Sequence of chain 1.A:
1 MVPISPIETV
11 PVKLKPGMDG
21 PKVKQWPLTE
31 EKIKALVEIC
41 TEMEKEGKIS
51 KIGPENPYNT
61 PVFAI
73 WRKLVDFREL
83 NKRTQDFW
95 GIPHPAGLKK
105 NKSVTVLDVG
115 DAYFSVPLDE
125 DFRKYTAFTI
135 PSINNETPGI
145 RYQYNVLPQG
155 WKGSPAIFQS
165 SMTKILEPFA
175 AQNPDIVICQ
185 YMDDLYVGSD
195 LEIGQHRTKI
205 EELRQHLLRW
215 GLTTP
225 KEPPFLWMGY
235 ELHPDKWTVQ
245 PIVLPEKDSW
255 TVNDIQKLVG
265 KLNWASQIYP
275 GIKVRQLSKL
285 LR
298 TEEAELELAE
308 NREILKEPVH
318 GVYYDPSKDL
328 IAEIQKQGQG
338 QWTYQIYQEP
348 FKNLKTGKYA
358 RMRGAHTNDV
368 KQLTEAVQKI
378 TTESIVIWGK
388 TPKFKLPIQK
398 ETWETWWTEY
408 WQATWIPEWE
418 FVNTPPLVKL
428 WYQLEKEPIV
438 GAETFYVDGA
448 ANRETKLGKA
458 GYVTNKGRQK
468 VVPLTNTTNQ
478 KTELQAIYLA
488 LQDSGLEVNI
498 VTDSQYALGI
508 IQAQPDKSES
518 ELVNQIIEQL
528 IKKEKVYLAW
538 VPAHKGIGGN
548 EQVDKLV

Binding-site contacts:
Ligand atom C8 contacts residue CYS183 of chain 1.A at 3.7 Å (hydrophobic).
Ligand atom C12 contacts residue LYS103 of chain 1.A at 2.9 Å.
Ligand atom C2 contacts residue VAL110 of chain 1.A at 3.4 Å (hydrophobic).
Ligand atom C contacts residue TYR190 of chain 1.A at 3.5 Å (hydrophobic).
Ligand atom C12 contacts residue LEU102 of chain 1.A at 3.5 Å (hydrophobic).
Ligand atom C13 contacts residue LEU102 of chain 1.A at 3.6 Å (hydrophobic).
Ligand atom C20 contacts residue TYR190 of chain 1.A at 3.5 Å (hydrophobic).
Ligand atom C7 contacts residue TYR190 of chain 1.A at 3.0 Å (hydrophobic).
Ligand atom C4 contacts residue TYR190 of chain 1.A at 3.6 Å (hydrophobic).
Ligand atom C9 contacts residue LYS103 of chain 1.A at 3.5 Å.
Ligand atom O2 contacts residue PRO238 of chain 1.A at 3.5 Å.
Ligand atom O1 contacts residue VAL108 of chain 1.A at 3.7 Å.
Ligand atom C14 contacts residue TYR320 of chain 1.A at 3.2 Å (hydrophobic).
Ligand atom C19 contacts residue LEU102 of chain 1.A at 3.6 Å (hydrophobic).
Ligand atom C15 contacts residue TYR320 of chain 1.A at 3.7 Å (hydrophobic).
Ligand atom C22 contacts residue LEU236 of chain 1.A at 3.7 Å (hydrophobic).
Ligand atom C13 contacts residue TYR320 of chain 1.A at 3.5 Å (hydrophobic).
Ligand atom O3 contacts residue LYS104 of chain 1.A at 3.4 Å.
Ligand atom N contacts residue PHE229 of chain 1.A at 3.7 Å.
Ligand atom N contacts residue TRP231 of chain 1.A at 3.4 Å.
Ligand atom N2 contacts residue VAL108 of chain 1.A at 3.5 Å.
Ligand atom C5 contacts residue TYR190 of chain 1.A at 3.7 Å (hydrophobic).
Ligand atom C8 contacts residue TYR190 of chain 1.A at 3.1 Å (hydrophobic).
Ligand atom C2 contacts residue TYR190 of chain 1.A at 3.6 Å (hydrophobic).
Ligand atom C1 contacts residue TYR190 of chain 1.A at 3.4 Å (hydrophobic).
Ligand atom O2 contacts residue PHE229 of chain 1.A at 3.7 Å.
Ligand atom O3 contacts residue ASN105 of chain 1.A at 2.7 Å (h-bond).
Ligand atom C18 contacts residue LEU102 of chain 1.A at 3.4 Å (hydrophobic).
Ligand atom F contacts residue LEU102 of chain 1.A at 3.2 Å.
Ligand atom C8 contacts residue VAL181 of chain 1.A at 3.5 Å (hydrophobic).
Ligand atom C22 contacts residue TYR190 of chain 1.A at 3.4 Å (hydrophobic).
Ligand atom C10 contacts residue ASN105 of chain 1.A at 3.7 Å.
Ligand atom O contacts residue VAL108 of chain 1.A at 3.5 Å.
Ligand atom N2 contacts residue PRO238 of chain 1.A at 3.6 Å (h-bond).
Ligand atom C contacts residue TRP231 of chain 1.A at 3.7 Å (hydrophobic).
Ligand atom C13 contacts residue LYS103 of chain 1.A at 3.7 Å.
Ligand atom N1 contacts residue TYR320 of chain 1.A at 3.4 Å.
Ligand atom C21 contacts residue TYR190 of chain 1.A at 3.5 Å (hydrophobic).
Ligand atom F contacts residue PRO97 of chain 1.A at 3.5 Å.
Ligand atom C17 contacts residue VAL108 of chain 1.A at 3.7 Å (hydrophobic).

A protein and the small-molecule ligand that binds it are described below.
Small molecule (SMILES): N#Cc1ccc2c(Oc3ccccc3OCCn3ccc(=O)[nH]c3=O)cc(F)cc2c1